Sequence of chain 1.A:
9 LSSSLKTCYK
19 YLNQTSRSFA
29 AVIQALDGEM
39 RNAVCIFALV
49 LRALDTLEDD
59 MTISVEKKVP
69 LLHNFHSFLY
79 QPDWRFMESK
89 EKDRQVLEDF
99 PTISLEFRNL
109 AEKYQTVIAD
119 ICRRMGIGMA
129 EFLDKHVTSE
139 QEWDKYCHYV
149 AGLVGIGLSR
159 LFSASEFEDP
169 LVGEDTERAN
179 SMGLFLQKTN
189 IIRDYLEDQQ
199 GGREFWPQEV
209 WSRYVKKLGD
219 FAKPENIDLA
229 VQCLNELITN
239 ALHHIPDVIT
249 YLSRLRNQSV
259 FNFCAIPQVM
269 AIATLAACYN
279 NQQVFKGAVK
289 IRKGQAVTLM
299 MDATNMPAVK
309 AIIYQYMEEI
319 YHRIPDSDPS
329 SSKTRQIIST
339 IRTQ

Binding-site contacts:
Ligand atom OAJ contacts residue ARG50 of chain 1.A at 3.5 Å (salt-bridge).
Ligand atom CBH contacts residue VAL148 of chain 1.A at 3.2 Å (hydrophobic).
Ligand atom CAF contacts residue LEU184 of chain 1.A at 3.7 Å (hydrophobic).
Ligand atom CAC contacts residue TYR249 of chain 1.A at 3.5 Å (hydrophobic).
Ligand atom CBG contacts residue LEU184 of chain 1.A at 3.6 Å (hydrophobic).
Ligand atom OAI contacts residue ASN188 of chain 1.A at 3.6 Å (h-bond).
Ligand atom CAG contacts residue VAL148 of chain 1.A at 2.9 Å (hydrophobic).
Ligand atom OAL contacts residue GLN185 of chain 1.A at 2.9 Å (h-bond).
Ligand atom OAL contacts residue MN1 of chain 1.C at 3.6 Å.
Ligand atom OBC contacts residue MN1 of chain 1.D at 3.7 Å.
Ligand atom CAH contacts residue GLN185 of chain 1.A at 3.4 Å.
Ligand atom OAI contacts residue MN1 of chain 1.B at 2.4 Å.
Ligand atom CAR contacts residue GLN185 of chain 1.A at 3.5 Å.
Ligand atom OAK contacts residue ASP53 of chain 1.A at 3.2 Å (salt-bridge).
Ligand atom OAM contacts residue ASN188 of chain 1.A at 3.2 Å (h-bond).
Ligand atom CAA contacts residue PHE27 of chain 1.A at 3.5 Å (hydrophobic).
Ligand atom CAO contacts residue GLY153 of chain 1.A at 3.3 Å.
Ligand atom CAC contacts residue MET180 of chain 1.A at 3.6 Å (hydrophobic).
Ligand atom CAC contacts residue GLY153 of chain 1.A at 3.5 Å.
Ligand atom PBM contacts residue MN1 of chain 1.D at 3.2 Å.
Ligand atom CAG contacts residue MET127 of chain 1.A at 3.6 Å (hydrophobic).
Ligand atom PBL contacts residue MN1 of chain 1.D at 3.3 Å.
Ligand atom CBE contacts residue GLY153 of chain 1.A at 3.6 Å.
Ligand atom OAK contacts residue MN1 of chain 1.D at 2.2 Å.
Ligand atom CAE contacts residue SER24 of chain 1.A at 3.3 Å.
Ligand atom CAX contacts residue GLY153 of chain 1.A at 3.6 Å.
Ligand atom OAK contacts residue ASP57 of chain 1.A at 3.3 Å (salt-bridge).
Ligand atom OAJ contacts residue MN1 of chain 1.D at 2.0 Å.
Ligand atom CAY contacts residue ASP53 of chain 1.A at 3.6 Å.
Ligand atom CAO contacts residue MET180 of chain 1.A at 3.5 Å (hydrophobic).
Ligand atom CAA contacts residue PHE261 of chain 1.A at 3.6 Å (hydrophobic).
Ligand atom CBK contacts residue GLN185 of chain 1.A at 3.4 Å.
Ligand atom CAE contacts residue ALA46 of chain 1.A at 3.2 Å (hydrophobic).
Ligand atom CAP contacts residue LEU49 of chain 1.A at 3.6 Å (hydrophobic).
Ligand atom CAR contacts residue VAL148 of chain 1.A at 2.9 Å (hydrophobic).
Ligand atom CBI contacts residue GLN185 of chain 1.A at 3.0 Å.
Ligand atom CAE contacts residue ARG50 of chain 1.A at 3.6 Å.
Ligand atom OAK contacts residue MN1 of chain 1.C at 2.4 Å.
Ligand atom OAJ contacts residue ASP53 of chain 1.A at 2.9 Å (salt-bridge).
Ligand atom PBL contacts residue MN1 of chain 1.C at 3.5 Å.

The protein below binds the small molecule below.
Small molecule (SMILES): CC(C)=CCC/C(C)=C/CC/C(C)=C/[C@@H]1[C@@H](CO[P](=O)(O)OP(=O)(O)O)[C@]1(C)CC/C=C(\C)CCC=C(C)C